This protein binds this small molecule.
Small molecule (SMILES): CC(=O)N[C@@H]1[C@@H](O)[C@H](O)[C@@H](CO)O[C@H]1O

Sequence of chain 1.G:
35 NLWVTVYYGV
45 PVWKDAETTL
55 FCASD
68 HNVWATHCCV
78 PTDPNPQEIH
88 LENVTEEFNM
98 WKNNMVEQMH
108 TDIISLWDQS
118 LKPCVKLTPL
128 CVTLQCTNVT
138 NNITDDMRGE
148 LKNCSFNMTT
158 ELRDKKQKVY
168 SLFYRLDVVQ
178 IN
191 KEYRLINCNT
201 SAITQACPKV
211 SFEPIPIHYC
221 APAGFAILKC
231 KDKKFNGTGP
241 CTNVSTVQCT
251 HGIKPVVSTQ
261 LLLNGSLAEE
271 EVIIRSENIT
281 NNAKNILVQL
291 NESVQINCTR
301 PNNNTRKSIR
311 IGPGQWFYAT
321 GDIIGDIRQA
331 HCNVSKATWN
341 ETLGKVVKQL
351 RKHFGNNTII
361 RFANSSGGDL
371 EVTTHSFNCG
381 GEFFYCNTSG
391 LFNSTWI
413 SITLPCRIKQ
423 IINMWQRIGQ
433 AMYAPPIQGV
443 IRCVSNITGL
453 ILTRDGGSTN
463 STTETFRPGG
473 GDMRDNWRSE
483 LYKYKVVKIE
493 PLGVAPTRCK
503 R

Binding-site contacts:
Ligand atom O7 contacts residue ASN243 of chain 1.G at 3.4 Å (h-bond).
Ligand atom C3 contacts residue ASN243 of chain 1.G at 3.9 Å.
Ligand atom O5 contacts residue ASN243 of chain 1.G at 2.5 Å (h-bond).
Ligand atom C7 contacts residue ASN243 of chain 1.G at 3.3 Å.
Ligand atom C5 contacts residue ASN243 of chain 1.G at 3.8 Å.
Ligand atom C1 contacts residue ASN243 of chain 1.G at 1.5 Å.
Ligand atom C4 contacts residue ASN243 of chain 1.G at 4.4 Å.
Ligand atom C2 contacts residue ASN243 of chain 1.G at 2.5 Å.
Ligand atom N2 contacts residue ASN243 of chain 1.G at 2.9 Å (h-bond).
Ligand atom C8 contacts residue ASN243 of chain 1.G at 4.2 Å.